This small molecule binds to this protein.
Small molecule (SMILES): CC(=O)N[C@H]1[C@H](O[C@H]2[C@H](O)[C@@H](NC(C)=O)CO[C@@H]2CO)O[C@H](CO)[C@@H](O)[C@@H]1O

Binding-site contacts:
Ligand atom O5 contacts residue ASN155 of chain 1.D at 2.3 Å (h-bond).
Ligand atom C7 contacts residue ASN155 of chain 1.D at 3.2 Å.
Ligand atom O6 contacts residue ILE156 of chain 1.D at 2.6 Å (h-bond).
Ligand atom O5 contacts residue ILE156 of chain 1.D at 3.7 Å.
Ligand atom O7 contacts residue ASN155 of chain 1.D at 3.0 Å (h-bond).
Ligand atom C5 contacts residue ASN155 of chain 1.D at 3.6 Å.
Ligand atom O5 contacts residue PHE187 of chain 1.D at 4.5 Å.
Ligand atom O6 contacts residue THR157 of chain 1.D at 3.4 Å.
Ligand atom C3 contacts residue ASN155 of chain 1.D at 3.8 Å.
Ligand atom O6 contacts residue ASN155 of chain 1.D at 4.3 Å.
Ligand atom C5 contacts residue PHE187 of chain 1.D at 4.3 Å (hydrophobic).
Ligand atom C8 contacts residue ILE151 of chain 1.D at 3.7 Å (hydrophobic).
Ligand atom C6 contacts residue ILE156 of chain 1.D at 3.9 Å (hydrophobic).
Ligand atom C2 contacts residue ASN155 of chain 1.D at 2.4 Å.
Ligand atom C1 contacts residue ASN155 of chain 1.D at 1.4 Å.
Ligand atom C5 contacts residue ILE156 of chain 1.D at 4.3 Å (hydrophobic).
Ligand atom C6 contacts residue THR157 of chain 1.D at 4.3 Å.
Ligand atom C4 contacts residue ASN155 of chain 1.D at 4.2 Å.
Ligand atom N2 contacts residue ASN155 of chain 1.D at 2.9 Å (h-bond).
Ligand atom C7 contacts residue ILE151 of chain 1.D at 4.5 Å (hydrophobic).
Ligand atom C8 contacts residue ASN155 of chain 1.D at 4.4 Å.
Ligand atom O6 contacts residue PHE187 of chain 1.D at 3.9 Å.

Sequence of chain 1.D:
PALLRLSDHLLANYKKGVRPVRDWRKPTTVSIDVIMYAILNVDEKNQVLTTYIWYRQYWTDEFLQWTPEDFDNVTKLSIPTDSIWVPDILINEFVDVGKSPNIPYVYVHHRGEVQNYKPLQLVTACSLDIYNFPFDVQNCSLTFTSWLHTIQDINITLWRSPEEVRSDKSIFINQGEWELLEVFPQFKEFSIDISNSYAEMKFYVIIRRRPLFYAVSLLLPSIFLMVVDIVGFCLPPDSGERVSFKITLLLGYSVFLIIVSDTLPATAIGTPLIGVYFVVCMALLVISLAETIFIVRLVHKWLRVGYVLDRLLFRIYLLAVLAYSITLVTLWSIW